Sequence of chain 2.B:
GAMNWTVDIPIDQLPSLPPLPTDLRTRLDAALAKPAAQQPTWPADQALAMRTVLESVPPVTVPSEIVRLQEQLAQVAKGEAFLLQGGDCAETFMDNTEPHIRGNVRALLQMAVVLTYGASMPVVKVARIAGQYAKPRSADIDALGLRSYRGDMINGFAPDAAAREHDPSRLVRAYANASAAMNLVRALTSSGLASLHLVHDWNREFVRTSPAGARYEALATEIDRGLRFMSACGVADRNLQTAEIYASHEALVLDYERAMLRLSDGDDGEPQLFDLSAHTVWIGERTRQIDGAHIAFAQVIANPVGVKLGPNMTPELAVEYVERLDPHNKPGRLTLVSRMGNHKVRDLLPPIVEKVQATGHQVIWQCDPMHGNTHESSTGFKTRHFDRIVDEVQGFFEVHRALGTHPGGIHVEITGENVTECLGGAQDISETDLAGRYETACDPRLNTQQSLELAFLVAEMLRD

Binding-site contacts:
Ligand atom P12 contacts residue 0361 of chain 2.G at 0.5 Å.
Ligand atom O18 contacts residue ARG137 of chain 2.B at 2.8 Å (salt-bridge).
Ligand atom O9 contacts residue 0361 of chain 2.G at 0.3 Å (h-bond).
Ligand atom C3 contacts residue 0361 of chain 2.G at 1.4 Å.
Ligand atom O19 contacts residue 0361 of chain 2.G at 0.5 Å (h-bond).
Ligand atom C5 contacts residue 0361 of chain 2.G at 0.7 Å.
Ligand atom O10 contacts residue LYS308 of chain 2.B at 2.9 Å (salt-bridge).
Ligand atom O10 contacts residue 0361 of chain 2.G at 0.8 Å (h-bond).
Ligand atom O8 contacts residue MN1 of chain 2.F at 2.0 Å.
Ligand atom O13 contacts residue LYS308 of chain 2.B at 2.9 Å (salt-bridge).
Ligand atom O14 contacts residue 0361 of chain 2.G at 0.4 Å (h-bond).
Ligand atom C6 contacts residue 0361 of chain 2.G at 0.5 Å.
Ligand atom O9 contacts residue HIS371 of chain 2.B at 3.1 Å.
Ligand atom O8 contacts residue 0361 of chain 2.G at 0.3 Å (h-bond).
Ligand atom C1 contacts residue HIS371 of chain 2.B at 2.9 Å.
Ligand atom O9 contacts residue ARG128 of chain 2.B at 3.0 Å (salt-bridge).
Ligand atom O19 contacts residue ARG137 of chain 2.B at 2.9 Å (salt-bridge).
Ligand atom O15 contacts residue 0361 of chain 2.G at 0.5 Å (h-bond).
Ligand atom O15 contacts residue GLU285 of chain 2.B at 3.0 Å (salt-bridge).
Ligand atom O8 contacts residue LYS135 of chain 2.B at 3.1 Å (salt-bridge).
Ligand atom C7 contacts residue 0361 of chain 2.G at 1.1 Å.
Ligand atom O10 contacts residue HIS371 of chain 2.B at 3.2 Å.
Ligand atom O18 contacts residue SER138 of chain 2.B at 2.7 Å (h-bond).
Ligand atom O14 contacts residue ARG339 of chain 2.B at 2.7 Å (salt-bridge).
Ligand atom O14 contacts residue ARG286 of chain 2.B at 3.0 Å (salt-bridge).
Ligand atom O18 contacts residue 0361 of chain 2.G at 0.5 Å (h-bond).
Ligand atom C1 contacts residue MN1 of chain 2.F at 3.1 Å.
Ligand atom O17 contacts residue 0361 of chain 2.G at 0.7 Å (h-bond).
Ligand atom O9 contacts residue LYS308 of chain 2.B at 3.1 Å (salt-bridge).
Ligand atom O17 contacts residue SER138 of chain 2.B at 2.3 Å (h-bond).
Ligand atom C4 contacts residue 0361 of chain 2.G at 0.2 Å.
Ligand atom O8 contacts residue GLU413 of chain 2.B at 3.0 Å (salt-bridge).
Ligand atom P16 contacts residue 0361 of chain 2.G at 0.6 Å.
Ligand atom O13 contacts residue ARG339 of chain 2.B at 2.5 Å (salt-bridge).
Ligand atom C1 contacts residue 0361 of chain 2.G at 0.1 Å.
Ligand atom C2 contacts residue 0361 of chain 2.G at 0.2 Å.
Ligand atom O19 contacts residue LYS382 of chain 2.B at 2.9 Å (salt-bridge).
Ligand atom O13 contacts residue 0361 of chain 2.G at 0.5 Å (h-bond).
Ligand atom O11 contacts residue 0361 of chain 2.G at 0.9 Å.
Ligand atom O8 contacts residue HIS371 of chain 2.B at 2.7 Å (h-bond).

A small-molecule ligand and the protein it binds are described below.
Small molecule (SMILES): O=C(O)[C@H](CCCCCOP(=O)(O)O)OP(=O)(O)O